Sequence of chain 1.C:
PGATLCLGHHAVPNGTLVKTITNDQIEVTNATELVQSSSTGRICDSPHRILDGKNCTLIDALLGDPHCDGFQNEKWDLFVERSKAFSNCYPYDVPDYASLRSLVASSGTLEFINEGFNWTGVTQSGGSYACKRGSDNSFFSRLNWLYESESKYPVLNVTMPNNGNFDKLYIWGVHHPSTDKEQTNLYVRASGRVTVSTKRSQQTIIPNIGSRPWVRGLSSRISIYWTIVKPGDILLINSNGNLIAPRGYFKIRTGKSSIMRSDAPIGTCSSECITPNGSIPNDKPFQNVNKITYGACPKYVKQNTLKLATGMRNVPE

This small molecule binds to this protein.
Small molecule (SMILES): CC(=O)N[C@H]1[C@H]([C@H](O)[C@H](O)CO)O[C@@](OC[C@H]2O[C@@H](O)[C@H](O)[C@@H](O)[C@H]2O)(C(=O)O)C[C@@H]1O

Binding-site contacts:
Ligand atom C4 contacts residue TYR131 of chain 1.C at 3.8 Å (hydrophobic).
Ligand atom C9 contacts residue TYR92 of chain 1.C at 3.5 Å (hydrophobic).
Ligand atom C9 contacts residue LEU188 of chain 1.C at 3.9 Å (hydrophobic).
Ligand atom C10 contacts residue LEU188 of chain 1.C at 3.8 Å (hydrophobic).
Ligand atom C5 contacts residue GLY129 of chain 1.C at 3.7 Å.
Ligand atom C4 contacts residue GLY129 of chain 1.C at 3.5 Å.
Ligand atom O9 contacts residue TYR92 of chain 1.C at 2.9 Å (h-bond).
Ligand atom C9 contacts residue HIS177 of chain 1.C at 3.4 Å.
Ligand atom O1A contacts residue SER130 of chain 1.C at 2.7 Å (h-bond).
Ligand atom O9 contacts residue HIS177 of chain 1.C at 3.1 Å (h-bond).
Ligand atom C10 contacts residue GLY129 of chain 1.C at 3.9 Å.
Ligand atom C8 contacts residue TRP147 of chain 1.C at 3.9 Å (hydrophobic).
Ligand atom C6 contacts residue TYR131 of chain 1.C at 3.7 Å (hydrophobic).
Ligand atom O8 contacts residue TYR92 of chain 1.C at 3.0 Å (h-bond).
Ligand atom C11 contacts residue GLY129 of chain 1.C at 3.9 Å.
Ligand atom O1B contacts residue ASN139 of chain 1.C at 3.8 Å.
Ligand atom O4 contacts residue GLY129 of chain 1.C at 3.9 Å.
Ligand atom C11 contacts residue LEU188 of chain 1.C at 4.0 Å (hydrophobic).
Ligand atom O9 contacts residue SER222 of chain 1.C at 2.8 Å (h-bond).
Ligand atom O1A contacts residue TYR131 of chain 1.C at 3.8 Å.
Ligand atom C11 contacts residue TRP147 of chain 1.C at 4.0 Å (hydrophobic).
Ligand atom O9 contacts residue GLU184 of chain 1.C at 2.7 Å (salt-bridge).
Ligand atom C1 contacts residue TYR131 of chain 1.C at 3.5 Å (hydrophobic).
Ligand atom O1B contacts residue TYR131 of chain 1.C at 2.6 Å (h-bond).
Ligand atom C9 contacts residue GLU184 of chain 1.C at 3.4 Å.
Ligand atom N5 contacts residue TRP147 of chain 1.C at 3.8 Å.
Ligand atom O7 contacts residue LEU188 of chain 1.C at 4.0 Å.
Ligand atom C8 contacts residue TYR92 of chain 1.C at 3.8 Å (hydrophobic).
Ligand atom O8 contacts residue TRP147 of chain 1.C at 3.5 Å.
Ligand atom C11 contacts residue GLY128 of chain 1.C at 3.6 Å.
Ligand atom N5 contacts residue GLY129 of chain 1.C at 3.0 Å (h-bond).
Ligand atom O1A contacts residue LEU220 of chain 1.C at 3.7 Å.
Ligand atom O10 contacts residue LEU188 of chain 1.C at 3.1 Å.
Ligand atom O1B contacts residue SER130 of chain 1.C at 3.4 Å.
Ligand atom C9 contacts residue TRP147 of chain 1.C at 4.0 Å (hydrophobic).
Ligand atom C11 contacts residue TYR149 of chain 1.C at 3.8 Å (hydrophobic).
Ligand atom C6 contacts residue TRP147 of chain 1.C at 4.1 Å (hydrophobic).
Ligand atom C1 contacts residue SER130 of chain 1.C at 3.4 Å.
Ligand atom C7 contacts residue TRP147 of chain 1.C at 3.7 Å (hydrophobic).
Ligand atom C8 contacts residue GLU184 of chain 1.C at 4.0 Å.